Binding-site contacts:
Ligand atom O1B contacts residue LYS50 of chain 3.P at 2.7 Å (salt-bridge).
Ligand atom O1D contacts residue ARG20 of chain 3.P at 2.8 Å (salt-bridge).
Ligand atom C1D contacts residue MET57 of chain 3.O at 3.4 Å (hydrophobic).
Ligand atom NC contacts residue MET57 of chain 3.P at 2.9 Å (h-bond).
Ligand atom C1B contacts residue MET57 of chain 3.P at 3.3 Å (hydrophobic).
Ligand atom NC contacts residue MET57 of chain 3.O at 3.3 Å (h-bond).
Ligand atom CGA contacts residue ARG20 of chain 3.O at 3.5 Å.
Ligand atom O2B contacts residue SER168 of chain 3.P at 2.3 Å (h-bond).
Ligand atom ND contacts residue MET57 of chain 3.O at 3.0 Å.
Ligand atom O2D contacts residue ARG20 of chain 3.P at 2.6 Å (salt-bridge).
Ligand atom O1C contacts residue SER168 of chain 3.O at 2.8 Å.
Ligand atom O1C contacts residue LYS169 of chain 3.O at 2.5 Å (salt-bridge).
Ligand atom CGB contacts residue SER168 of chain 3.P at 3.3 Å.
Ligand atom CBB contacts residue GLU61 of chain 3.O at 3.5 Å.
Ligand atom FE contacts residue MET57 of chain 3.P at 2.4 Å.
Ligand atom CMD contacts residue MET57 of chain 3.P at 3.3 Å (hydrophobic).
Ligand atom C1B contacts residue MET57 of chain 3.O at 3.5 Å (hydrophobic).
Ligand atom NB contacts residue MET57 of chain 3.P at 2.8 Å (h-bond).
Ligand atom NA contacts residue MET57 of chain 3.O at 3.1 Å (h-bond).
Ligand atom CHB contacts residue MET57 of chain 3.P at 3.5 Å (hydrophobic).
Ligand atom NB contacts residue MET57 of chain 3.O at 3.1 Å (h-bond).
Ligand atom O1A contacts residue ARG20 of chain 3.O at 3.1 Å (salt-bridge).
Ligand atom CHB contacts residue MET57 of chain 3.O at 3.4 Å (hydrophobic).
Ligand atom O1B contacts residue SO41 of chain 3.VB at 3.4 Å (h-bond).
Ligand atom O2A contacts residue ARG20 of chain 3.O at 3.1 Å (salt-bridge).
Ligand atom CMD contacts residue MET31 of chain 3.O at 3.4 Å (hydrophobic).
Ligand atom CMD contacts residue GLU61 of chain 3.P at 3.3 Å.
Ligand atom O2B contacts residue ARG58 of chain 3.O at 3.3 Å.
Ligand atom CMB contacts residue GLU61 of chain 3.O at 3.2 Å.
Ligand atom O1A contacts residue TYR35 of chain 3.P at 2.9 Å (h-bond).
Ligand atom CGC contacts residue SER168 of chain 3.O at 3.5 Å.
Ligand atom O2C contacts residue SER168 of chain 3.P at 3.3 Å.
Ligand atom ND contacts residue MET57 of chain 3.P at 3.2 Å (h-bond).
Ligand atom CBC contacts residue SER168 of chain 3.O at 3.4 Å.
Ligand atom NA contacts residue MET57 of chain 3.P at 3.1 Å (h-bond).
Ligand atom O1C contacts residue ALA167 of chain 3.O at 3.5 Å (h-bond).
Ligand atom O2D contacts residue TYR35 of chain 3.O at 2.5 Å (h-bond).
Ligand atom CGD contacts residue ARG20 of chain 3.P at 3.0 Å.
Ligand atom O2A contacts residue MET31 of chain 3.P at 3.1 Å.
Ligand atom FE contacts residue MET57 of chain 3.O at 2.4 Å.

Sequence of chain 3.P:
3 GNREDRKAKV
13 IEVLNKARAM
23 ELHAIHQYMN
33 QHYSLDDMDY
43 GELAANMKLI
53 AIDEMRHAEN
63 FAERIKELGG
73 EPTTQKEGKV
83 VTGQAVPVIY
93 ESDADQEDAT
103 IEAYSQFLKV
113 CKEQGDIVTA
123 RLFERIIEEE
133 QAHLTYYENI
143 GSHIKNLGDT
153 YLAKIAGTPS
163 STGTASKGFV

The protein below binds the small molecule below.
Small molecule (SMILES): CC1=C(CCC(=O)O)C2=Cc3c(CCC(=O)O)c(C)c4n3[Fe@]35n6c(c(C)c(CCC(=O)O)c6=CC1=[N+]23)=CC1=[N+]5C(=C4)C(C)=C1CCC(=O)O

Sequence of chain 3.O:
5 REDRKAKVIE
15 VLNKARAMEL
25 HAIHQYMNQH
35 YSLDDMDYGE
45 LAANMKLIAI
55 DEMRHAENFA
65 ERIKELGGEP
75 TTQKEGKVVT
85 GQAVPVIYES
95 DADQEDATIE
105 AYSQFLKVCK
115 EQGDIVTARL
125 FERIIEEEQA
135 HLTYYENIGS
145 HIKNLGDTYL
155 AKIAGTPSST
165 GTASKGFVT